A small-molecule ligand and the protein it binds are described below.
Small molecule (SMILES): CCCN(CCC)C(=O)c1cc(C)cc(C(=O)N[C@@H](Cc2cc(F)cc(F)c2)[C@H](O)[C@H]2CN(Cc3ccccc3)CCN2)c1

Binding-site contacts:
Ligand atom O3 contacts residue GLY96 of chain 1.A at 3.2 Å (h-bond).
Ligand atom C30 contacts residue THR134 of chain 1.A at 3.5 Å.
Ligand atom C20 contacts residue GLY292 of chain 1.A at 3.3 Å.
Ligand atom C23 contacts residue PHE170 of chain 1.A at 3.6 Å (hydrophobic).
Ligand atom O3 contacts residue ASP94 of chain 1.A at 2.6 Å (salt-bridge).
Ligand atom N4 contacts residue THR134 of chain 1.A at 2.8 Å (h-bond).
Ligand atom C12 contacts residue GLY73 of chain 1.A at 3.4 Å.
Ligand atom C20 contacts residue LEU92 of chain 1.A at 3.6 Å (hydrophobic).
Ligand atom C34 contacts residue ILE188 of chain 1.A at 3.4 Å (hydrophobic).
Ligand atom C17 contacts residue ASP94 of chain 1.A at 3.6 Å.
Ligand atom F1 contacts residue ILE172 of chain 1.A at 3.6 Å.
Ligand atom O2 contacts residue GLN135 of chain 1.A at 3.2 Å (h-bond).
Ligand atom C10 contacts residue GLN135 of chain 1.A at 3.5 Å.
Ligand atom O3 contacts residue SER97 of chain 1.A at 3.4 Å.
Ligand atom C18 contacts residue GLY292 of chain 1.A at 3.5 Å.
Ligand atom C26 contacts residue THR134 of chain 1.A at 3.6 Å.
Ligand atom F2 contacts residue GLN135 of chain 1.A at 3.0 Å.
Ligand atom O2 contacts residue TYR133 of chain 1.A at 3.5 Å.
Ligand atom C3 contacts residue GLY292 of chain 1.A at 3.5 Å.
Ligand atom C8 contacts residue THR294 of chain 1.A at 3.2 Å.
Ligand atom C32 contacts residue TYR260 of chain 1.A at 3.1 Å (hydrophobic).
Ligand atom N3 contacts residue ASP290 of chain 1.A at 2.7 Å (salt-bridge).
Ligand atom C12 contacts residue THR294 of chain 1.A at 3.6 Å.
Ligand atom C25 contacts residue ASP290 of chain 1.A at 3.4 Å.
Ligand atom C23 contacts residue GLN135 of chain 1.A at 3.5 Å.
Ligand atom C13 contacts residue GLY292 of chain 1.A at 3.6 Å.
Ligand atom C8 contacts residue GLY73 of chain 1.A at 3.4 Å.
Ligand atom C29 contacts residue GLY96 of chain 1.A at 3.5 Å.
Ligand atom C33 contacts residue TYR260 of chain 1.A at 3.5 Å (hydrophobic).
Ligand atom F1 contacts residue TRP177 of chain 1.A at 3.4 Å.
Ligand atom C11 contacts residue GLN135 of chain 1.A at 3.6 Å.
Ligand atom C5 contacts residue THR134 of chain 1.A at 3.5 Å.
Ligand atom F2 contacts residue PHE170 of chain 1.A at 3.2 Å.
Ligand atom C29 contacts residue ASP290 of chain 1.A at 3.3 Å.
Ligand atom O2 contacts residue THR134 of chain 1.A at 2.8 Å (h-bond).
Ligand atom N2 contacts residue GLY292 of chain 1.A at 3.0 Å (h-bond).
Ligand atom C5 contacts residue GLN135 of chain 1.A at 3.5 Å.
Ligand atom C18 contacts residue ASP94 of chain 1.A at 3.4 Å.
Ligand atom N3 contacts residue GLY96 of chain 1.A at 2.9 Å (h-bond).
Ligand atom O1 contacts residue THR294 of chain 1.A at 2.8 Å (h-bond).

Sequence of chain 1.A:
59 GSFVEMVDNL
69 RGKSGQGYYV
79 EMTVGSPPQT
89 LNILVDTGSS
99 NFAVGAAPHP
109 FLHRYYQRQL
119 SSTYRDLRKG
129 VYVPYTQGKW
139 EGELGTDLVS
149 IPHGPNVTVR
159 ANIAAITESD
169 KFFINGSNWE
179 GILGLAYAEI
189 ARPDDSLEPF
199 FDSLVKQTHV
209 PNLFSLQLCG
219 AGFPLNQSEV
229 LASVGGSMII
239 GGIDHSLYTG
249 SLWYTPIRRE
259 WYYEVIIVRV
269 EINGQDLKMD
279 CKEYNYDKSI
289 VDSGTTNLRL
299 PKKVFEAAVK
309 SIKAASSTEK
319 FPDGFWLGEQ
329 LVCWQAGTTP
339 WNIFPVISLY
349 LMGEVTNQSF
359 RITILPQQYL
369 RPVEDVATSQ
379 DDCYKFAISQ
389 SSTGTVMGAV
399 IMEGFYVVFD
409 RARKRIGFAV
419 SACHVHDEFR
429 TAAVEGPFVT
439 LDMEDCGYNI